Binding-site contacts:
Ligand atom C5 contacts residue ASN50 of chain 2.A at 3.6 Å.
Ligand atom N2 contacts residue ASN50 of chain 2.A at 2.8 Å (h-bond).
Ligand atom O5 contacts residue THR52 of chain 2.A at 3.2 Å (h-bond).
Ligand atom C2 contacts residue ASN50 of chain 2.A at 2.4 Å.
Ligand atom C5 contacts residue LEU53 of chain 2.A at 4.4 Å (hydrophobic).
Ligand atom O6 contacts residue LEU53 of chain 2.A at 3.5 Å.
Ligand atom C6 contacts residue LEU53 of chain 2.A at 3.8 Å (hydrophobic).
Ligand atom C3 contacts residue ASN50 of chain 2.A at 3.7 Å.
Ligand atom O6 contacts residue THR52 of chain 2.A at 3.2 Å (h-bond).
Ligand atom O5 contacts residue LEU53 of chain 2.A at 3.7 Å.
Ligand atom O7 contacts residue ASN50 of chain 2.A at 4.3 Å.
Ligand atom C6 contacts residue THR52 of chain 2.A at 4.0 Å.
Ligand atom C7 contacts residue ASN50 of chain 2.A at 3.4 Å.
Ligand atom O5 contacts residue ASN50 of chain 2.A at 2.3 Å (h-bond).
Ligand atom C1 contacts residue THR52 of chain 2.A at 3.4 Å.
Ligand atom C8 contacts residue ASN50 of chain 2.A at 3.8 Å.
Ligand atom C5 contacts residue THR52 of chain 2.A at 3.6 Å.
Ligand atom C1 contacts residue ASN50 of chain 2.A at 1.4 Å.
Ligand atom C4 contacts residue ASN50 of chain 2.A at 4.2 Å.

This protein binds this small molecule.
Small molecule (SMILES): CC(=O)N[C@@H]1[C@@H](O)[C@H](O)[C@@H](CO)O[C@H]1O

Sequence of chain 2.A:
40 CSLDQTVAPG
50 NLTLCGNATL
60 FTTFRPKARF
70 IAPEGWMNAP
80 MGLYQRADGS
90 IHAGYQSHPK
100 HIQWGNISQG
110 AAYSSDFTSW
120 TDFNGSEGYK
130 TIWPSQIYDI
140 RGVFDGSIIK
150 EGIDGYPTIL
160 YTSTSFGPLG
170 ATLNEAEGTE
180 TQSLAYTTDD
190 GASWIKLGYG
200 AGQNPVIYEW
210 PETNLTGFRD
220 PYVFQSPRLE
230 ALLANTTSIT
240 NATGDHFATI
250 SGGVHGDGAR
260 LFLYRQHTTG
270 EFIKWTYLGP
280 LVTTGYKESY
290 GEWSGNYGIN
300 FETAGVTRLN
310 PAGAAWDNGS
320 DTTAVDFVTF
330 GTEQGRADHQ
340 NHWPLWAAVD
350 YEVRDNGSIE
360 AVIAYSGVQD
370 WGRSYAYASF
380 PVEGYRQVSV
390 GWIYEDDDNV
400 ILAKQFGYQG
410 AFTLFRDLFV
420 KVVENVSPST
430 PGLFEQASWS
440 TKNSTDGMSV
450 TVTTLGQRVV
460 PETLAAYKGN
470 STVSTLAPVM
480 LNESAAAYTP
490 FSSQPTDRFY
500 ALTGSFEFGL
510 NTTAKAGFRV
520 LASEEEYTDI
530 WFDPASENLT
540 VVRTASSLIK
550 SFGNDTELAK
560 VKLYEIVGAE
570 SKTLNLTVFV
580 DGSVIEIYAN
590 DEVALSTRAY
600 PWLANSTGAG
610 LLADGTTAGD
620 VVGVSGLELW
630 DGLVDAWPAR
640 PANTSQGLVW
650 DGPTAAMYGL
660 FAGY